Sequence of chain 1.J:
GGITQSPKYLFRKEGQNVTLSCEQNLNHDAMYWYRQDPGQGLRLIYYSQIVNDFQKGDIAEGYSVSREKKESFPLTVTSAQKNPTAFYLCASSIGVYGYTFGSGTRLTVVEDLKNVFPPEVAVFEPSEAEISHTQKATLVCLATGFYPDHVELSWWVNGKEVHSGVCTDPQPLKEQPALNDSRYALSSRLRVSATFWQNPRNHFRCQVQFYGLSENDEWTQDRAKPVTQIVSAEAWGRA

Sequence of chain 1.F:
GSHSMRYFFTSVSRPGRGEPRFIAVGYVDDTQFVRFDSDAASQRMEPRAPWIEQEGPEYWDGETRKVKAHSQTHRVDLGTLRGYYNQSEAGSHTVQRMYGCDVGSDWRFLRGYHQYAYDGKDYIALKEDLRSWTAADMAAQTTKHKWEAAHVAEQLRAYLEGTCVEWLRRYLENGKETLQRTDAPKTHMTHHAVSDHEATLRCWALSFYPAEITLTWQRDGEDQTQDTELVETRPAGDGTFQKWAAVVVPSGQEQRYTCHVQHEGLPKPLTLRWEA

Sequence of chain 1.I:
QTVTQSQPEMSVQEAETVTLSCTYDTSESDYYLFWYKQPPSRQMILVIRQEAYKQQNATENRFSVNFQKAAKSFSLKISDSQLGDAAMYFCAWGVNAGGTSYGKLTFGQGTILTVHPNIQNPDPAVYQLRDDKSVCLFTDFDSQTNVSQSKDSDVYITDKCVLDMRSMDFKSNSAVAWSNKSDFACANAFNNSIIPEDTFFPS

Binding-site contacts:
Ligand atom CD2 contacts residue TYR159 of chain 1.F at 3.5 Å (hydrophobic).
Ligand atom N contacts residue TRP167 of chain 1.F at 3.4 Å.
Ligand atom CG2 contacts residue TYR7 of chain 1.F at 3.3 Å (hydrophobic).
Ligand atom CG2 contacts residue ILE52 of chain 1.J at 3.3 Å (hydrophobic).
Ligand atom CA contacts residue GLU63 of chain 1.F at 3.3 Å.
Ligand atom C contacts residue TYR7 of chain 1.F at 3.5 Å (hydrophobic).
Ligand atom CD1 contacts residue VAL67 of chain 1.F at 3.4 Å (hydrophobic).
Ligand atom O contacts residue TYR159 of chain 1.F at 2.6 Å (h-bond).
Ligand atom CA contacts residue ALA99 of chain 1.I at 3.2 Å (hydrophobic).
Ligand atom CD1 contacts residue LEU156 of chain 1.F at 3.4 Å (hydrophobic).
Ligand atom CD2 contacts residue TRP147 of chain 1.F at 3.4 Å (hydrophobic).
Ligand atom O contacts residue THR73 of chain 1.F at 3.0 Å.
Ligand atom O contacts residue LYS66 of chain 1.F at 3.0 Å (salt-bridge).
Ligand atom N contacts residue ASP31 of chain 1.J at 3.5 Å (salt-bridge).
Ligand atom O contacts residue TYR7 of chain 1.F at 3.5 Å.
Ligand atom N contacts residue GLU63 of chain 1.F at 3.0 Å (salt-bridge).
Ligand atom O contacts residue HIS70 of chain 1.F at 3.1 Å.
Ligand atom OG1 contacts residue ASP31 of chain 1.J at 2.9 Å (salt-bridge).
Ligand atom OXT contacts residue TYR84 of chain 1.F at 2.8 Å (h-bond).
Ligand atom O contacts residue LYS66 of chain 1.F at 3.4 Å.
Ligand atom CB contacts residue TYR99 of chain 1.F at 3.3 Å (hydrophobic).
Ligand atom CD1 contacts residue TYR104 of chain 1.I at 3.5 Å (hydrophobic).
Ligand atom O contacts residue GLN51 of chain 1.J at 3.4 Å (h-bond).
Ligand atom N contacts residue ALA99 of chain 1.I at 3.2 Å (h-bond).
Ligand atom N contacts residue TYR171 of chain 1.F at 2.7 Å (h-bond).
Ligand atom CA contacts residue GLY101 of chain 1.I at 3.2 Å.
Ligand atom O contacts residue LYS146 of chain 1.F at 3.4 Å (salt-bridge).
Ligand atom N contacts residue ALA99 of chain 1.I at 2.8 Å (h-bond).
Ligand atom N contacts residue TYR99 of chain 1.F at 2.9 Å (h-bond).
Ligand atom CG2 contacts residue GLN51 of chain 1.J at 3.5 Å.
Ligand atom C contacts residue ALA99 of chain 1.I at 3.5 Å (hydrophobic).
Ligand atom O contacts residue TRP147 of chain 1.F at 2.8 Å (h-bond).
Ligand atom O contacts residue LYS146 of chain 1.F at 2.9 Å (salt-bridge).
Ligand atom CA contacts residue TYR7 of chain 1.F at 3.3 Å (hydrophobic).
Ligand atom OXT contacts residue THR143 of chain 1.F at 3.0 Å (h-bond).
Ligand atom N contacts residue TYR7 of chain 1.F at 2.9 Å (h-bond).
Ligand atom OG1 contacts residue LYS146 of chain 1.F at 2.7 Å (salt-bridge).
Ligand atom CG2 contacts residue ASP31 of chain 1.J at 3.2 Å.
Ligand atom CD1 contacts residue LEU81 of chain 1.F at 3.4 Å (hydrophobic).
Ligand atom N contacts residue ASP77 of chain 1.F at 3.0 Å (salt-bridge).

This protein binds this small molecule.
Small molecule (SMILES): CC[C@H](C)[C@H](NC(=O)C[NH3+])C(=O)N[C@@H](CC(C)C)C(=O)NCC(=O)N[C@@H](Cc1ccccc1)C(=O)N[C@H](C(=O)N[C@@H](Cc1ccccc1)C(=O)N[C@H](C(=O)N[C@@H](CC(C)C)C(=O)O)[C@@H](C)O)C(C)C